Binding-site contacts:
Ligand atom N2 contacts residue TYR83 of chain 2.A at 4.0 Å.
Ligand atom C1 contacts residue TYR75 of chain 2.A at 3.6 Å (hydrophobic).
Ligand atom C6 contacts residue TYR83 of chain 2.A at 3.8 Å (hydrophobic).
Ligand atom C2 contacts residue TYR83 of chain 2.A at 4.1 Å (hydrophobic).
Ligand atom C5 contacts residue TYR83 of chain 2.A at 3.6 Å (hydrophobic).
Ligand atom C4 contacts residue TYR83 of chain 2.A at 3.2 Å (hydrophobic).
Ligand atom N1 contacts residue TYR75 of chain 2.A at 4.0 Å.
Ligand atom C3 contacts residue TYR75 of chain 2.A at 4.0 Å (hydrophobic).
Ligand atom C2 contacts residue TYR75 of chain 2.A at 4.0 Å (hydrophobic).
Ligand atom C3 contacts residue TYR83 of chain 2.A at 3.3 Å (hydrophobic).

Sequence of chain 2.A:
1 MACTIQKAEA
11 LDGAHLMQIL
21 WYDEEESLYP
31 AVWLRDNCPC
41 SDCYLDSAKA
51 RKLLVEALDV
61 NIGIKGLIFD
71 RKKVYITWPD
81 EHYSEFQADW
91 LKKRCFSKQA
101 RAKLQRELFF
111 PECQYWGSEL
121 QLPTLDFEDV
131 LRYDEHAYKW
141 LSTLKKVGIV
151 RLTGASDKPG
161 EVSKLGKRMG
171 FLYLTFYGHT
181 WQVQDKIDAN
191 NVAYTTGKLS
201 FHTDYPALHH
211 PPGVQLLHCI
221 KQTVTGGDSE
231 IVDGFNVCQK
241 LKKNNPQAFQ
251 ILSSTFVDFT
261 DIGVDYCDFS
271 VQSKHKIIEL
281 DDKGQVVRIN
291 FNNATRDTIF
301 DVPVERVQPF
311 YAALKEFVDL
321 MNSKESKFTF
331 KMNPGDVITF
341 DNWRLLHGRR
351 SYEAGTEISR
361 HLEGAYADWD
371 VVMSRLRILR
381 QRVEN

A protein and the small-molecule ligand that binds it are described below.
Small molecule (SMILES): NCCCCCCN